Sequence of chain 4.C:
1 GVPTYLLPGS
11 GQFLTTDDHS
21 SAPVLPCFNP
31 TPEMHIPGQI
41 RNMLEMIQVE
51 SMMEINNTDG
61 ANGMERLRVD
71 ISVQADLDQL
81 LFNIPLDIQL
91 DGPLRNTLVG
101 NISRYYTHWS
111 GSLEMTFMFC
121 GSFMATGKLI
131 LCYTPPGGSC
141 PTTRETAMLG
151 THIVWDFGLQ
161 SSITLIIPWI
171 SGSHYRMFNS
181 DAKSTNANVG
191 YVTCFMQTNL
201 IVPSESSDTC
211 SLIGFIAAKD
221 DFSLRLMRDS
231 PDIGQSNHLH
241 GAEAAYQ

A protein and the small-molecule ligand that binds it are described below.
Small molecule (SMILES): CC(=O)N[C@H]1[C@H]([C@H](O)[C@H](O)CO)O[C@@](OC[C@H]2O[C@@H](O[C@H]3[C@H](O)[C@@H](O)[C@H](O)O[C@@H]3CO)[C@H](O)[C@@H](O)[C@H]2O)(C(=O)O)C[C@@H]1O

Binding-site contacts:
Ligand atom C5 contacts residue ASN275 of chain 4.A at 3.6 Å.
Ligand atom N5 contacts residue PRO231 of chain 4.C at 2.9 Å (h-bond).
Ligand atom O3 contacts residue PRO274 of chain 4.A at 3.8 Å.
Ligand atom C1 contacts residue ARG104 of chain 4.C at 3.6 Å.
Ligand atom C5 contacts residue PRO231 of chain 4.C at 3.7 Å (hydrophobic).
Ligand atom O10 contacts residue ARG270 of chain 4.A at 3.3 Å.
Ligand atom C11 contacts residue ASP232 of chain 4.C at 3.8 Å.
Ligand atom O3 contacts residue ASP91 of chain 4.C at 4.0 Å.
Ligand atom O6 contacts residue ASP91 of chain 4.C at 3.1 Å.
Ligand atom O4 contacts residue PRO231 of chain 4.C at 3.8 Å.
Ligand atom O4 contacts residue ARG95 of chain 4.C at 3.6 Å (salt-bridge).
Ligand atom C10 contacts residue PRO231 of chain 4.C at 3.8 Å (hydrophobic).
Ligand atom C5 contacts residue PRO274 of chain 4.A at 4.0 Å (hydrophobic).
Ligand atom C3 contacts residue PRO274 of chain 4.A at 3.8 Å (hydrophobic).
Ligand atom C4 contacts residue PRO231 of chain 4.C at 3.5 Å (hydrophobic).
Ligand atom O4 contacts residue ASN275 of chain 4.A at 3.0 Å (h-bond).
Ligand atom C4 contacts residue PRO274 of chain 4.A at 4.0 Å (hydrophobic).
Ligand atom C6 contacts residue ASP91 of chain 4.C at 3.8 Å.
Ligand atom N5 contacts residue ASN275 of chain 4.A at 3.6 Å (h-bond).
Ligand atom C11 contacts residue PRO231 of chain 4.C at 3.7 Å (hydrophobic).
Ligand atom O3 contacts residue GLY282 of chain 4.A at 3.4 Å.
Ligand atom C3 contacts residue ARG95 of chain 4.C at 3.9 Å.
Ligand atom O7 contacts residue ARG270 of chain 4.A at 3.8 Å.
Ligand atom C3 contacts residue ARG104 of chain 4.C at 3.8 Å.
Ligand atom O6 contacts residue PRO274 of chain 4.A at 3.7 Å.
Ligand atom C4 contacts residue ASP232 of chain 4.C at 3.5 Å.
Ligand atom C11 contacts residue ILE233 of chain 4.C at 3.8 Å (hydrophobic).
Ligand atom O4 contacts residue ASP232 of chain 4.C at 2.7 Å (salt-bridge).
Ligand atom N5 contacts residue ASP232 of chain 4.C at 4.1 Å.
Ligand atom C3 contacts residue ASP232 of chain 4.C at 4.0 Å.
Ligand atom O7 contacts residue PRO274 of chain 4.A at 3.4 Å.
Ligand atom C11 contacts residue GLY234 of chain 4.C at 3.8 Å.
Ligand atom O1B contacts residue ARG104 of chain 4.C at 2.8 Å (salt-bridge).
Ligand atom C10 contacts residue ASN275 of chain 4.A at 3.3 Å.
Ligand atom O10 contacts residue ASN275 of chain 4.A at 2.9 Å (h-bond).
Ligand atom C4 contacts residue ARG104 of chain 4.C at 3.9 Å.
Ligand atom C4 contacts residue ASN275 of chain 4.A at 3.8 Å.
Ligand atom C4 contacts residue ASP91 of chain 4.C at 3.2 Å.
Ligand atom O4 contacts residue ASP91 of chain 4.C at 2.7 Å (salt-bridge).
Ligand atom C3 contacts residue PRO274 of chain 4.A at 4.1 Å (hydrophobic).

Sequence of chain 4.A:
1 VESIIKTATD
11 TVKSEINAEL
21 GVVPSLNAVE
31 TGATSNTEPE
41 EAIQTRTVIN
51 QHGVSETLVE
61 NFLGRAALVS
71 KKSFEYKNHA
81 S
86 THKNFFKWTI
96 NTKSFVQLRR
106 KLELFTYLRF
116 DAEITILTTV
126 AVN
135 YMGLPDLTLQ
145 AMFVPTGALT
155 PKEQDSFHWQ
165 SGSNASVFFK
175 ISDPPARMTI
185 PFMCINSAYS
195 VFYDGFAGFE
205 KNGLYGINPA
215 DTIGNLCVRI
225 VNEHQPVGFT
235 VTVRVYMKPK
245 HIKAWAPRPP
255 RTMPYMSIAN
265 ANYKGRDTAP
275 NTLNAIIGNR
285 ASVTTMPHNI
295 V